The small molecule below binds the protein below.
Small molecule (SMILES): CC(=O)N[C@@H]1[C@@H](O)[C@H](O[C@@H]2O[C@H](CO[C@]3(C(=O)O)C[C@H](O)[C@@H](NC(C)=O)[C@H]([C@H](O)[C@H](O)CO)O3)[C@H](O)[C@H](O)[C@H]2O)[C@@H](CO)O[C@H]1O

Binding-site contacts:
Ligand atom C10 contacts residue THR125 of chain 1.A at 4.0 Å.
Ligand atom O8 contacts residue TRP142 of chain 1.A at 4.2 Å.
Ligand atom C1 contacts residue THR126 of chain 1.A at 3.5 Å.
Ligand atom O10 contacts residue LEU185 of chain 1.A at 3.1 Å.
Ligand atom O1A contacts residue THR126 of chain 1.A at 3.3 Å (h-bond).
Ligand atom O7 contacts residue LEU185 of chain 1.A at 4.1 Å.
Ligand atom O1B contacts residue THR126 of chain 1.A at 2.9 Å (h-bond).
Ligand atom C10 contacts residue LEU185 of chain 1.A at 4.1 Å (hydrophobic).
Ligand atom C7 contacts residue TRP142 of chain 1.A at 3.9 Å (hydrophobic).
Ligand atom C5 contacts residue THR125 of chain 1.A at 3.8 Å.
Ligand atom O9 contacts residue VAL177 of chain 1.A at 3.7 Å.
Ligand atom C6 contacts residue TRP142 of chain 1.A at 4.3 Å (hydrophobic).
Ligand atom O1B contacts residue TYR88 of chain 1.A at 4.3 Å.
Ligand atom O9 contacts residue HIS174 of chain 1.A at 3.7 Å.
Ligand atom C8 contacts residue TRP142 of chain 1.A at 4.3 Å (hydrophobic).
Ligand atom C9 contacts residue TYR88 of chain 1.A at 3.5 Å (hydrophobic).
Ligand atom N5 contacts residue TRP142 of chain 1.A at 4.0 Å.
Ligand atom O1A contacts residue SER127 of chain 1.A at 2.9 Å (h-bond).
Ligand atom C9 contacts residue TRP142 of chain 1.A at 4.1 Å (hydrophobic).
Ligand atom C9 contacts residue HIS174 of chain 1.A at 3.5 Å.
Ligand atom C11 contacts residue THR125 of chain 1.A at 3.9 Å.
Ligand atom C4 contacts residue THR125 of chain 1.A at 3.4 Å.
Ligand atom C10 contacts residue TRP142 of chain 1.A at 4.0 Å (hydrophobic).
Ligand atom C1 contacts residue SER127 of chain 1.A at 3.8 Å.
Ligand atom O4 contacts residue LEU217 of chain 1.A at 4.1 Å.
Ligand atom C11 contacts residue LEU144 of chain 1.A at 3.7 Å (hydrophobic).
Ligand atom O9 contacts residue TYR88 of chain 1.A at 3.3 Å (h-bond).
Ligand atom C8 contacts residue TYR88 of chain 1.A at 4.1 Å (hydrophobic).
Ligand atom C11 contacts residue GLY124 of chain 1.A at 3.8 Å.
Ligand atom O10 contacts residue LEU144 of chain 1.A at 4.3 Å.
Ligand atom C9 contacts residue SER176 of chain 1.A at 4.3 Å.
Ligand atom O9 contacts residue SER176 of chain 1.A at 3.8 Å.
Ligand atom O1B contacts residue SER127 of chain 1.A at 4.1 Å.
Ligand atom C6 contacts residue THR125 of chain 1.A at 4.2 Å.
Ligand atom O4 contacts residue THR125 of chain 1.A at 3.8 Å.
Ligand atom O1B contacts residue LEU217 of chain 1.A at 4.2 Å.
Ligand atom C11 contacts residue TRP142 of chain 1.A at 3.7 Å (hydrophobic).
Ligand atom C4 contacts residue LEU217 of chain 1.A at 4.0 Å (hydrophobic).
Ligand atom N5 contacts residue THR125 of chain 1.A at 3.1 Å (h-bond).
Ligand atom O8 contacts residue TYR88 of chain 1.A at 3.5 Å (h-bond).

Sequence of chain 1.A:
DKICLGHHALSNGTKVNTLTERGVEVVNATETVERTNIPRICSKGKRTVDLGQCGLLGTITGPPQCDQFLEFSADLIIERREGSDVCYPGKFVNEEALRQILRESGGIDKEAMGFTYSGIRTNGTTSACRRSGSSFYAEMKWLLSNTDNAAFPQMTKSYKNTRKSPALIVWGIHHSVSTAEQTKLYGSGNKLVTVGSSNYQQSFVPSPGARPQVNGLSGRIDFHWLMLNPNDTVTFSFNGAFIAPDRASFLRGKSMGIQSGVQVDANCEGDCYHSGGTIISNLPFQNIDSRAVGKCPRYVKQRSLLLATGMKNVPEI